Binding-site contacts:
Ligand atom CD1 contacts residue VAL106 of chain 1.J at 3.7 Å (hydrophobic).
Ligand atom CB contacts residue SER165 of chain 1.J at 3.4 Å.
Ligand atom CG contacts residue SER144 of chain 1.I at 3.7 Å.
Ligand atom SG contacts residue TYR193 of chain 1.I at 3.5 Å.
Ligand atom CB contacts residue ARG57 of chain 1.J at 3.7 Å.
Ligand atom ND2 contacts residue TYR193 of chain 1.I at 3.1 Å (h-bond).
Ligand atom CB contacts residue MET114 of chain 1.J at 3.4 Å (hydrophobic).
Ligand atom CG contacts residue CYS189 of chain 1.I at 3.2 Å (hydrophobic).
Ligand atom CD contacts residue TYR193 of chain 1.I at 3.5 Å (hydrophobic).
Ligand atom CG contacts residue TRP145 of chain 1.I at 3.5 Å (hydrophobic).
Ligand atom ND2 contacts residue CYS189 of chain 1.I at 3.3 Å (h-bond).
Ligand atom CB contacts residue TYR193 of chain 1.I at 3.5 Å (hydrophobic).
Ligand atom CD contacts residue TYR91 of chain 1.I at 3.6 Å (hydrophobic).
Ligand atom CD contacts residue TYR186 of chain 1.I at 3.3 Å (hydrophobic).
Ligand atom C contacts residue TYR193 of chain 1.I at 3.6 Å (hydrophobic).
Ligand atom NH1 contacts residue ASP195 of chain 1.I at 3.4 Å.
Ligand atom OD1 contacts residue CYS189 of chain 1.I at 3.0 Å (h-bond).
Ligand atom CZ contacts residue ASP195 of chain 1.I at 3.6 Å.
Ligand atom CG2 contacts residue ILE116 of chain 1.J at 3.7 Å (hydrophobic).
Ligand atom NH1 contacts residue TYR91 of chain 1.I at 3.5 Å.
Ligand atom OD1 contacts residue ARG77 of chain 1.J at 2.7 Å (salt-bridge).
Ligand atom CB contacts residue TYR147 of chain 1.I at 3.6 Å (hydrophobic).
Ligand atom OD1 contacts residue GLU191 of chain 1.I at 3.3 Å (salt-bridge).
Ligand atom CD contacts residue TRP145 of chain 1.I at 3.3 Å (hydrophobic).
Ligand atom NH2 contacts residue ASP195 of chain 1.I at 2.8 Å (salt-bridge).
Ligand atom CA contacts residue TRP145 of chain 1.I at 3.4 Å (hydrophobic).
Ligand atom O contacts residue TYR193 of chain 1.I at 3.6 Å (h-bond).
Ligand atom CB contacts residue ASP162 of chain 1.J at 3.4 Å.
Ligand atom N contacts residue TYR193 of chain 1.I at 3.5 Å.
Ligand atom N contacts residue ILE116 of chain 1.J at 3.7 Å.
Ligand atom CB contacts residue TRP145 of chain 1.I at 3.4 Å (hydrophobic).
Ligand atom O contacts residue MET114 of chain 1.J at 3.2 Å.
Ligand atom N contacts residue TRP145 of chain 1.I at 3.2 Å (h-bond).
Ligand atom CD2 contacts residue VAL146 of chain 1.I at 3.6 Å (hydrophobic).
Ligand atom NH2 contacts residue LYS141 of chain 1.I at 3.5 Å.
Ligand atom CG contacts residue ARG77 of chain 1.J at 3.6 Å.
Ligand atom ND2 contacts residue GLU191 of chain 1.I at 3.6 Å.
Ligand atom CB contacts residue TYR193 of chain 1.I at 3.7 Å (hydrophobic).
Ligand atom NE contacts residue TYR186 of chain 1.I at 2.8 Å (h-bond).
Ligand atom CA contacts residue TYR193 of chain 1.I at 3.4 Å (hydrophobic).

This small molecule binds to this protein.
Small molecule (SMILES): CC[C@H](C)[C@@H]1NC(=O)[C@@H]2CSSC[C@H](NC(=O)CN)C(=O)N[C@@H](CSSC[C@@H](C(N)=O)NC(=O)[C@H](CC(C)C)NC(=O)[C@H](CC(=O)O)NC(=O)[C@@H]3CCCN3C(=O)[C@H](CC(N)=O)NC(=O)[C@H](CC(N)=O)NC(=O)[C@H](CC(C)C)NC1=O)C(=O)N[C@@H](CO)C(=O)N[C@@H](CCCN=C(N)N)C(=O)N1CCC[C@H]1C(=O)N1CCC[C@H]1C(=O)N2

Sequence of chain 1.J:
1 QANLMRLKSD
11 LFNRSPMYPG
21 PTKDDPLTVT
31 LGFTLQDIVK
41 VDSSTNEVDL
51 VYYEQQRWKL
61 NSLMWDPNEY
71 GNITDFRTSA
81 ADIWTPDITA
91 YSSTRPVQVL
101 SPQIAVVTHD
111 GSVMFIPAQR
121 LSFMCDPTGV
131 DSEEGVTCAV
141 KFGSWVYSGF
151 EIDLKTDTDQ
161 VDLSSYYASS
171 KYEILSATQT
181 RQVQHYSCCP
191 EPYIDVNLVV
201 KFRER

Sequence of chain 1.I:
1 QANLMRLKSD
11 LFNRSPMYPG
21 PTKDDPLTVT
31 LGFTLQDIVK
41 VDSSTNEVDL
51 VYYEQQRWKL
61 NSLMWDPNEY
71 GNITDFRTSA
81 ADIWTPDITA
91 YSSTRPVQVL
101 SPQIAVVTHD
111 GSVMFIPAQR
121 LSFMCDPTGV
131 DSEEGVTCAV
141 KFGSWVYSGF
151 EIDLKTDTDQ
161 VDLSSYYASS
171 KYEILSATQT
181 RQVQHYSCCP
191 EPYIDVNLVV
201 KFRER